Sequence of chain 2.B:
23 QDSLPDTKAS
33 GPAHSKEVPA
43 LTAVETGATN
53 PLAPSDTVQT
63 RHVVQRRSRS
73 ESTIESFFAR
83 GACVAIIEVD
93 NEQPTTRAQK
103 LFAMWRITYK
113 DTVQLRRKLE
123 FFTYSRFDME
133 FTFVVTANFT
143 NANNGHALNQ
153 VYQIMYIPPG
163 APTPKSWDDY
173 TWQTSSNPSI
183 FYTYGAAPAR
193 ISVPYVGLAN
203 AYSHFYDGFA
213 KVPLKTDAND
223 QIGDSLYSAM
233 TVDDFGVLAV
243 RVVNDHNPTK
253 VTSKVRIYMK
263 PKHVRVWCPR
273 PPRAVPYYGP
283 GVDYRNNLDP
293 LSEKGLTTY

A protein and the small-molecule ligand that binds it are described below.
Small molecule (SMILES): Cc1cc(CCCCCCCOc2ccc(C3=NCCO3)cc2)on1

Sequence of chain 3.D:
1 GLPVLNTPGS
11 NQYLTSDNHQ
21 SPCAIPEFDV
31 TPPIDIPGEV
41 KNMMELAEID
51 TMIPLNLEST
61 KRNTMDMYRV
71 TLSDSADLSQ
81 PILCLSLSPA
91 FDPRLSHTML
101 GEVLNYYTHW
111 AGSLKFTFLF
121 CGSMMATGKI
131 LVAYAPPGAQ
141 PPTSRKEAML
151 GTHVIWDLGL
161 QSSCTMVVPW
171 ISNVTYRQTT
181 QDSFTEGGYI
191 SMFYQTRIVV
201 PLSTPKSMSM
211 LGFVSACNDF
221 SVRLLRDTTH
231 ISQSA

Binding-site contacts:
Ligand atom C6C contacts residue VAL198 of chain 2.B at 3.9 Å (hydrophobic).
Ligand atom C4A contacts residue PRO180 of chain 2.B at 3.3 Å (hydrophobic).
Ligand atom C4B contacts residue ILE193 of chain 2.B at 3.8 Å (hydrophobic).
Ligand atom O1 contacts residue TYR204 of chain 2.B at 3.6 Å.
Ligand atom C2B contacts residue VAL195 of chain 2.B at 3.9 Å (hydrophobic).
Ligand atom C4A contacts residue SER181 of chain 2.B at 3.8 Å.
Ligand atom C5B contacts residue LEU240 of chain 2.B at 3.5 Å (hydrophobic).
Ligand atom O1A contacts residue PHE135 of chain 2.B at 3.8 Å.
Ligand atom N3A contacts residue TYR158 of chain 2.B at 3.7 Å.
Ligand atom C2A contacts residue ILE193 of chain 2.B at 3.9 Å (hydrophobic).
Ligand atom C2A contacts residue TYR158 of chain 2.B at 3.9 Å (hydrophobic).
Ligand atom C4B contacts residue TYR158 of chain 2.B at 3.8 Å (hydrophobic).
Ligand atom C6C contacts residue PHE237 of chain 2.B at 3.9 Å (hydrophobic).
Ligand atom C31 contacts residue TYR111 of chain 2.B at 3.7 Å (hydrophobic).
Ligand atom C6B contacts residue PHE133 of chain 2.B at 3.5 Å (hydrophobic).
Ligand atom C5 contacts residue TYR111 of chain 2.B at 3.8 Å (hydrophobic).
Ligand atom C4 contacts residue TYR111 of chain 2.B at 3.6 Å (hydrophobic).
Ligand atom C5C contacts residue VAL195 of chain 2.B at 3.8 Å (hydrophobic).
Ligand atom C4A contacts residue ILE182 of chain 2.B at 3.9 Å (hydrophobic).
Ligand atom C4C contacts residue PHE237 of chain 2.B at 3.6 Å (hydrophobic).
Ligand atom N3A contacts residue ALA24 of chain 2.D at 3.9 Å.
Ligand atom C3 contacts residue TYR111 of chain 2.B at 3.2 Å (hydrophobic).
Ligand atom C7C contacts residue TYR158 of chain 2.B at 3.8 Å (hydrophobic).
Ligand atom C2B contacts residue TYR158 of chain 2.B at 3.5 Å (hydrophobic).
Ligand atom C5A contacts residue ILE156 of chain 2.B at 3.2 Å (hydrophobic).
Ligand atom O1B contacts residue PHE133 of chain 2.B at 3.9 Å.
Ligand atom C5B contacts residue ILE193 of chain 2.B at 3.9 Å (hydrophobic).
Ligand atom C2C contacts residue PHE237 of chain 2.B at 3.8 Å (hydrophobic).
Ligand atom C31 contacts residue PHE237 of chain 2.B at 3.8 Å (hydrophobic).
Ligand atom N3A contacts residue PRO180 of chain 2.B at 3.7 Å.
Ligand atom C3B contacts residue TYR158 of chain 2.B at 3.4 Å (hydrophobic).
Ligand atom N2 contacts residue TYR204 of chain 2.B at 3.8 Å.
Ligand atom O1B contacts residue ILE109 of chain 2.B at 3.8 Å.
Ligand atom C5A contacts residue ILE182 of chain 2.B at 3.5 Å (hydrophobic).
Ligand atom C4C contacts residue VAL198 of chain 2.B at 3.8 Å (hydrophobic).
Ligand atom O1 contacts residue PHE129 of chain 2.B at 3.8 Å.
Ligand atom C3 contacts residue PHE237 of chain 2.B at 3.7 Å (hydrophobic).
Ligand atom O1 contacts residue TYR111 of chain 2.B at 3.5 Å.
Ligand atom N2 contacts residue TYR111 of chain 2.B at 3.1 Å.
Ligand atom C4 contacts residue PHE237 of chain 2.B at 3.1 Å (hydrophobic).

Sequence of chain 2.D:
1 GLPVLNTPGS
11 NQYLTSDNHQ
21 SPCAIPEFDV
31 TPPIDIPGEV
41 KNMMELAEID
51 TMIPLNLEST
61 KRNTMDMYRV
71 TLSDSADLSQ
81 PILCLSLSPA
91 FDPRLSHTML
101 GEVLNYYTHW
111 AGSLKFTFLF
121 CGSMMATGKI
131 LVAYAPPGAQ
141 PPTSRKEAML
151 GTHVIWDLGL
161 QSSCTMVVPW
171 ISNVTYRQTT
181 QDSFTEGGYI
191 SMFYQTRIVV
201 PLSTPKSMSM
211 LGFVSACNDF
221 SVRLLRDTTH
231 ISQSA